This protein binds this small molecule.
Small molecule (SMILES): O=S(=O)(O)CC(O)CNC1CCCCC1

Sequence of chain 1.B:
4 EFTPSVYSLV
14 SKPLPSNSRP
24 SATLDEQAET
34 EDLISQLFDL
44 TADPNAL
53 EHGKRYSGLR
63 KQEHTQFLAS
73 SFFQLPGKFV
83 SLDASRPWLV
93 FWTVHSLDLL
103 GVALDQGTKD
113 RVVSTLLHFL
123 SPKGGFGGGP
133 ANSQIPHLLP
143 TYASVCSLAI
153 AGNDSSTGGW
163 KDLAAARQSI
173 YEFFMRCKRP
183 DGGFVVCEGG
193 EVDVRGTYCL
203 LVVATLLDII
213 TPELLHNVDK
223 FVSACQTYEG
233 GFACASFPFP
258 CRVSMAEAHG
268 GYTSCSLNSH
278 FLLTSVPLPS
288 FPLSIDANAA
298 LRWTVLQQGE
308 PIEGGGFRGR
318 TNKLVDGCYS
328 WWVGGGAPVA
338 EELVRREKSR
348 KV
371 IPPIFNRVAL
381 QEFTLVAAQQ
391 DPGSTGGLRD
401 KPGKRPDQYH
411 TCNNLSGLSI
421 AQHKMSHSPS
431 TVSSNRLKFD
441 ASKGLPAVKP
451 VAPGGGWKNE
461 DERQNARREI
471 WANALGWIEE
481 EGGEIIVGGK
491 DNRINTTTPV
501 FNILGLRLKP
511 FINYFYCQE

Binding-site contacts:
Ligand atom OAB contacts residue GLU65 of chain 1.B at 3.1 Å (salt-bridge).
Ligand atom OAB contacts residue ARG62 of chain 1.B at 3.4 Å.
Ligand atom OAD contacts residue LYS63 of chain 1.B at 4.2 Å.
Ligand atom SAO contacts residue GLU65 of chain 1.B at 4.4 Å.
Ligand atom SAO contacts residue GLN64 of chain 1.B at 4.2 Å.
Ligand atom OAB contacts residue LYS63 of chain 1.B at 3.9 Å.
Ligand atom CAM contacts residue GLN64 of chain 1.B at 4.4 Å.
Ligand atom CAK contacts residue GLU65 of chain 1.B at 3.9 Å.
Ligand atom OAB contacts residue GLN64 of chain 1.B at 3.5 Å (h-bond).
Ligand atom OAD contacts residue ARG62 of chain 1.B at 3.0 Å.
Ligand atom OAA contacts residue GLN64 of chain 1.B at 3.4 Å.
Ligand atom OAD contacts residue LEU61 of chain 1.B at 4.2 Å.
Ligand atom SAO contacts residue ARG62 of chain 1.B at 4.1 Å.
Ligand atom OAC contacts residue GLN64 of chain 1.B at 3.2 Å (h-bond).